Binding-site contacts:
Ligand atom C8 contacts residue ALA15 of chain 1.D at 4.1 Å (hydrophobic).
Ligand atom C4 contacts residue ASN60 of chain 1.C at 4.4 Å.
Ligand atom C3 contacts residue ASN60 of chain 1.C at 3.9 Å.
Ligand atom C2 contacts residue ASN60 of chain 1.C at 2.5 Å.
Ligand atom N2 contacts residue GLY17 of chain 1.D at 3.7 Å.
Ligand atom C7 contacts residue GLY17 of chain 1.D at 3.1 Å.
Ligand atom C7 contacts residue ASN60 of chain 1.C at 3.8 Å.
Ligand atom O7 contacts residue GLY17 of chain 1.D at 3.2 Å (h-bond).
Ligand atom C8 contacts residue GLU59 of chain 1.C at 3.9 Å.
Ligand atom O7 contacts residue ASN60 of chain 1.C at 4.2 Å.
Ligand atom O5 contacts residue ASN60 of chain 1.C at 2.5 Å (h-bond).
Ligand atom C1 contacts residue ASN60 of chain 1.C at 1.5 Å.
Ligand atom C8 contacts residue GLY17 of chain 1.D at 3.3 Å.
Ligand atom O7 contacts residue SER18 of chain 1.D at 3.3 Å.
Ligand atom N2 contacts residue GLU59 of chain 1.C at 4.2 Å.
Ligand atom C5 contacts residue ASN60 of chain 1.C at 3.8 Å.
Ligand atom C8 contacts residue SER18 of chain 1.D at 4.1 Å.
Ligand atom C7 contacts residue SER18 of chain 1.D at 4.1 Å.
Ligand atom C2 contacts residue GLY17 of chain 1.D at 4.4 Å.
Ligand atom N2 contacts residue ASN60 of chain 1.C at 2.9 Å (h-bond).

Sequence of chain 1.D:
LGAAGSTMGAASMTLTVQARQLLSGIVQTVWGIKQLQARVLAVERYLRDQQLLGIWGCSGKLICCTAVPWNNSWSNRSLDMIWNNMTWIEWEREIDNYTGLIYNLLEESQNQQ

The small molecule below binds the protein below.
Small molecule (SMILES): CC(=O)N[C@H]1[C@H](O[C@H]2[C@H](O)[C@@H](NC(C)=O)CO[C@@H]2CO)O[C@H](CO)[C@@H](O[C@@H]2O[C@H](CO)[C@@H](O)[C@H](O)[C@@H]2O)[C@@H]1O

Sequence of chain 1.C:
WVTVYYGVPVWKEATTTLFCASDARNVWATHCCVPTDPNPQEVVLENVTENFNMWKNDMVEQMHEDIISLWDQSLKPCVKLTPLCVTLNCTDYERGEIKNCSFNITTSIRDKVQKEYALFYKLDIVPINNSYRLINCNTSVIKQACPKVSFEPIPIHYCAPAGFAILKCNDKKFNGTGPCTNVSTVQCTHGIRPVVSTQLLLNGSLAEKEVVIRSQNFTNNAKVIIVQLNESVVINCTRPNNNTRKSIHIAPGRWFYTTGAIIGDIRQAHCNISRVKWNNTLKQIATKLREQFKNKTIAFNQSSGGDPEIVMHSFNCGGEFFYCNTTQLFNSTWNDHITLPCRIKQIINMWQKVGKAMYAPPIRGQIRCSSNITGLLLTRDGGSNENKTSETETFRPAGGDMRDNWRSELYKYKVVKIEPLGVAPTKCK